Binding-site contacts:
Ligand atom O3B contacts residue GLY81 of chain 1.A at 3.4 Å.
Ligand atom O2B contacts residue ARG82 of chain 1.A at 2.6 Å (salt-bridge).
Ligand atom C12 contacts residue TRP86 of chain 1.A at 3.6 Å (hydrophobic).
Ligand atom O3B contacts residue LYS147 of chain 1.A at 2.8 Å (salt-bridge).
Ligand atom OP1 contacts residue TYR116 of chain 1.A at 2.5 Å (h-bond).
Ligand atom N6 contacts residue TYR79 of chain 1.A at 3.5 Å.
Ligand atom OP1 contacts residue ARG133 of chain 1.A at 3.3 Å (salt-bridge).
Ligand atom OP2 contacts residue ARG133 of chain 1.A at 3.2 Å (salt-bridge).
Ligand atom C2 contacts residue ILE111 of chain 1.A at 3.6 Å (hydrophobic).
Ligand atom C6 contacts residue ILE111 of chain 1.A at 3.6 Å (hydrophobic).
Ligand atom N1 contacts residue ILE111 of chain 1.A at 3.5 Å.
Ligand atom N6 contacts residue ILE111 of chain 1.A at 3.4 Å.
Ligand atom OP3 contacts residue ARG135 of chain 1.A at 2.7 Å (salt-bridge).
Ligand atom C8 contacts residue TYR116 of chain 1.A at 3.5 Å (hydrophobic).
Ligand atom O5' contacts residue ARG135 of chain 1.A at 3.5 Å (salt-bridge).
Ligand atom O1B contacts residue ARG82 of chain 1.A at 3.2 Å (salt-bridge).
Ligand atom N7 contacts residue GLN125 of chain 1.A at 2.9 Å (h-bond).
Ligand atom N1 contacts residue TYR79 of chain 1.A at 3.3 Å.
Ligand atom O12 contacts residue GLY151 of chain 1.A at 3.3 Å.
Ligand atom O15 contacts residue TRP86 of chain 1.A at 3.3 Å (h-bond).
Ligand atom C2 contacts residue TYR79 of chain 1.A at 3.2 Å (hydrophobic).
Ligand atom O5' contacts residue TYR116 of chain 1.A at 3.7 Å.
Ligand atom C10 contacts residue ARG135 of chain 1.A at 3.7 Å.
Ligand atom PB contacts residue ARG82 of chain 1.A at 3.7 Å.
Ligand atom N3 contacts residue ILE111 of chain 1.A at 3.6 Å.
Ligand atom O3B contacts residue ARG82 of chain 1.A at 3.0 Å (salt-bridge).
Ligand atom N6 contacts residue GLN125 of chain 1.A at 3.0 Å (h-bond).
Ligand atom O3' contacts residue LYS33 of chain 1.A at 2.9 Å (salt-bridge).
Ligand atom O4' contacts residue TYR116 of chain 1.A at 3.5 Å (h-bond).
Ligand atom C4 contacts residue ILE111 of chain 1.A at 3.7 Å (hydrophobic).
Ligand atom O1B contacts residue ARG135 of chain 1.A at 3.5 Å (salt-bridge).
Ligand atom O3B contacts residue TRP86 of chain 1.A at 2.8 Å (h-bond).
Ligand atom O12 contacts residue TYR79 of chain 1.A at 2.7 Å (h-bond).
Ligand atom N6 contacts residue TYR88 of chain 1.A at 3.1 Å.
Ligand atom O14 contacts residue ARG135 of chain 1.A at 3.1 Å (salt-bridge).
Ligand atom P contacts residue TYR116 of chain 1.A at 3.7 Å.
Ligand atom O2' contacts residue LYS33 of chain 1.A at 3.5 Å (salt-bridge).
Ligand atom O13 contacts residue LYS33 of chain 1.A at 2.9 Å (salt-bridge).
Ligand atom C5 contacts residue ILE111 of chain 1.A at 3.6 Å (hydrophobic).
Ligand atom C6 contacts residue TYR79 of chain 1.A at 3.5 Å (hydrophobic).

Sequence of chain 1.A:
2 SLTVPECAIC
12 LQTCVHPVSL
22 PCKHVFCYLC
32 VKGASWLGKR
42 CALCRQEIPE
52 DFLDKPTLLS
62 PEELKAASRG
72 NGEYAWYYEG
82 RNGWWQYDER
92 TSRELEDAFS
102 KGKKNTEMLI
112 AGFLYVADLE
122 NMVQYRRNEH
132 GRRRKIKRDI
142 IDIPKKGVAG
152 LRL

The protein below binds the small molecule below.
Small molecule (SMILES): Nc1ncnc2c1ncn2[C@@H]1O[C@H](COP(=O)(O)O)[C@@H](O)[C@H]1O[C@H]1O[C@H](COP(=O)(O)O)[C@@H](O)[C@H]1O